A small-molecule ligand and the protein it binds are described below.
Small molecule (SMILES): O=C(/C=C/c1ccc(O)cc1)O[C@@H]1O[C@H](CO)[C@@H](O)[C@H](O)[C@H]1O

Binding-site contacts:
Ligand atom C2 contacts residue ASN273 of chain 1.A at 3.4 Å.
Ligand atom C9 contacts residue GLU77 of chain 1.A at 3.6 Å.
Ligand atom C10 contacts residue GLU77 of chain 1.A at 3.4 Å.
Ligand atom O5' contacts residue HIS366 of chain 1.A at 3.6 Å.
Ligand atom O2' contacts residue TYR562 of chain 1.A at 3.1 Å (h-bond).
Ligand atom C2 contacts residue LEU125 of chain 1.A at 3.6 Å (hydrophobic).
Ligand atom C6 contacts residue ASN273 of chain 1.A at 3.5 Å.
Ligand atom C7 contacts residue PHE274 of chain 1.A at 3.8 Å (hydrophobic).
Ligand atom C2' contacts residue GLU661 of chain 1.A at 3.8 Å.
Ligand atom C3' contacts residue GLU661 of chain 1.A at 3.3 Å.
Ligand atom O4' contacts residue SER663 of chain 1.A at 3.6 Å.
Ligand atom C5 contacts residue ASN273 of chain 1.A at 3.6 Å.
Ligand atom O1' contacts residue HIS366 of chain 1.A at 3.8 Å.
Ligand atom O6' contacts residue ASN473 of chain 1.A at 2.8 Å (h-bond).
Ligand atom C3 contacts residue ASN273 of chain 1.A at 3.7 Å.
Ligand atom C8 contacts residue PHE274 of chain 1.A at 3.7 Å (hydrophobic).
Ligand atom O2 contacts residue LEU125 of chain 1.A at 3.2 Å (h-bond).
Ligand atom O8 contacts residue ARG281 of chain 1.A at 3.5 Å (salt-bridge).
Ligand atom C9 contacts residue HIS330 of chain 1.A at 3.7 Å.
Ligand atom O5' contacts residue LEU125 of chain 1.A at 3.8 Å.
Ligand atom C2' contacts residue HIS366 of chain 1.A at 3.4 Å.
Ligand atom C8 contacts residue HIS330 of chain 1.A at 3.6 Å.
Ligand atom C7 contacts residue HIS330 of chain 1.A at 3.5 Å.
Ligand atom O2' contacts residue GLU661 of chain 1.A at 3.2 Å (salt-bridge).
Ligand atom C6' contacts residue HIS366 of chain 1.A at 3.4 Å.
Ligand atom O2' contacts residue ASN273 of chain 1.A at 2.9 Å (h-bond).
Ligand atom C4 contacts residue LEU125 of chain 1.A at 3.8 Å (hydrophobic).
Ligand atom O3' contacts residue ALA662 of chain 1.A at 3.3 Å (h-bond).
Ligand atom O6' contacts residue HIS366 of chain 1.A at 2.7 Å.
Ligand atom O4' contacts residue GLY664 of chain 1.A at 2.9 Å (h-bond).
Ligand atom O3' contacts residue SER663 of chain 1.A at 3.0 Å (h-bond).
Ligand atom C6' contacts residue ASN473 of chain 1.A at 3.4 Å.
Ligand atom O4' contacts residue ASN473 of chain 1.A at 3.5 Å (h-bond).
Ligand atom C5' contacts residue LEU125 of chain 1.A at 3.8 Å (hydrophobic).
Ligand atom O3' contacts residue GLY664 of chain 1.A at 3.1 Å (h-bond).
Ligand atom C10 contacts residue ASN271 of chain 1.A at 3.4 Å.
Ligand atom O3' contacts residue GLU661 of chain 1.A at 2.7 Å (salt-bridge).
Ligand atom C9 contacts residue ASN271 of chain 1.A at 3.2 Å.
Ligand atom O1' contacts residue ASN273 of chain 1.A at 3.4 Å (h-bond).
Ligand atom O8 contacts residue PHE274 of chain 1.A at 3.2 Å (h-bond).

Sequence of chain 1.A:
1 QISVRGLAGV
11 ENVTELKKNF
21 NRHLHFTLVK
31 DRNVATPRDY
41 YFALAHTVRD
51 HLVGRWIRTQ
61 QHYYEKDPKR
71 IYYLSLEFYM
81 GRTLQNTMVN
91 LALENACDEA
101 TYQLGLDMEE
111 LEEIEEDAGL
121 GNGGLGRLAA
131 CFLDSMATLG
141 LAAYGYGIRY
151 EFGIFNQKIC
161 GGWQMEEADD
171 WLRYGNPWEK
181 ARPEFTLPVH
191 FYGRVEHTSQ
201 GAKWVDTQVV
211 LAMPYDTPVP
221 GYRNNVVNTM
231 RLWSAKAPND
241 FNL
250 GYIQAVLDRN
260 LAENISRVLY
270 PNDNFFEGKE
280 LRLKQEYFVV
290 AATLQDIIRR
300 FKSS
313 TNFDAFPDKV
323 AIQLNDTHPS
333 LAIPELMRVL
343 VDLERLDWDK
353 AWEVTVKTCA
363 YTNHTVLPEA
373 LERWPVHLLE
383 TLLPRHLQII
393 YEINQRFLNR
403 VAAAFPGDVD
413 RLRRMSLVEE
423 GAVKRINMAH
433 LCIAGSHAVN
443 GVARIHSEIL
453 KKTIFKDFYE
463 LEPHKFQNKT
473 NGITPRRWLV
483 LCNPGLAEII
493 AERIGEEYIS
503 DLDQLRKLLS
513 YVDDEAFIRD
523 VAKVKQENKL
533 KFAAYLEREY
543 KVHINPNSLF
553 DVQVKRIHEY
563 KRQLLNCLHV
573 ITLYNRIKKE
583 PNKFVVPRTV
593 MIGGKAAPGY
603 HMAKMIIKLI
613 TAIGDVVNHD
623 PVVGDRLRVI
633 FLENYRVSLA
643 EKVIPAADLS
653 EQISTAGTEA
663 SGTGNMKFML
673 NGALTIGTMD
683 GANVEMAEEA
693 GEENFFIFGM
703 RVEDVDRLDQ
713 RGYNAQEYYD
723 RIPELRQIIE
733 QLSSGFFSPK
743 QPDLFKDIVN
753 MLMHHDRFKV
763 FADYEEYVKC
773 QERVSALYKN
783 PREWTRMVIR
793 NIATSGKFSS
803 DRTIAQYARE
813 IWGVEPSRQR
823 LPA